Sequence of chain 1.A:
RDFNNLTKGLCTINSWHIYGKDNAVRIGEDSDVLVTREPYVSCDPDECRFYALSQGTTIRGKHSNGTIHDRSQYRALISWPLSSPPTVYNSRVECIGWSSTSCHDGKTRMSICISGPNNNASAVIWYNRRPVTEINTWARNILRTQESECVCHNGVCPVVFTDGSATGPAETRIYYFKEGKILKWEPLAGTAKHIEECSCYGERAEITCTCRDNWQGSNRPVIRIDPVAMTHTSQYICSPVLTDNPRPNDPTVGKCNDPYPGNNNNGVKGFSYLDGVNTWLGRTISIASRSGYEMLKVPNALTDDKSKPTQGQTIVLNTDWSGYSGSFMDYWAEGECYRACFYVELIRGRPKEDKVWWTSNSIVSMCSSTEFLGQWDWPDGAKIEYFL

Binding-site contacts:
Ligand atom O5 contacts residue ARG283 of chain 3.A at 3.2 Å (salt-bridge).
Ligand atom C6 contacts residue THR310 of chain 3.A at 3.6 Å.
Ligand atom O5 contacts residue GLN375 of chain 3.A at 3.3 Å (h-bond).
Ligand atom O4 contacts residue ARG283 of chain 3.A at 3.6 Å.
Ligand atom O3 contacts residue GLU294 of chain 3.A at 2.6 Å (salt-bridge).
Ligand atom O5 contacts residue GLY374 of chain 3.A at 3.2 Å.
Ligand atom O3 contacts residue GLY312 of chain 3.A at 2.8 Å (h-bond).
Ligand atom O2 contacts residue ASN249 of chain 3.A at 3.2 Å (h-bond).
Ligand atom C6 contacts residue LEU373 of chain 3.A at 3.2 Å (hydrophobic).
Ligand atom C8 contacts residue ARG140 of chain 1.A at 3.4 Å.
Ligand atom O6 contacts residue LYS308 of chain 3.A at 2.8 Å (salt-bridge).
Ligand atom C8 contacts residue ASN119 of chain 1.A at 3.6 Å.
Ligand atom O4 contacts residue GLU294 of chain 3.A at 2.9 Å (salt-bridge).
Ligand atom C3 contacts residue GLU294 of chain 3.A at 3.3 Å.
Ligand atom O6 contacts residue ILE285 of chain 3.A at 2.7 Å (h-bond).
Ligand atom O2 contacts residue LEU296 of chain 3.A at 3.5 Å.
Ligand atom C3 contacts residue GLY312 of chain 3.A at 3.1 Å.
Ligand atom O3 contacts residue ASP250 of chain 3.A at 2.9 Å (salt-bridge).
Ligand atom O3 contacts residue ARG283 of chain 3.A at 2.9 Å (salt-bridge).
Ligand atom C6 contacts residue ASP250 of chain 3.A at 3.5 Å.
Ligand atom O5 contacts residue ASP250 of chain 3.A at 3.6 Å (salt-bridge).
Ligand atom O3 contacts residue ASN249 of chain 3.A at 2.7 Å (h-bond).
Ligand atom C5 contacts residue ARG283 of chain 3.A at 3.6 Å.
Ligand atom N2 contacts residue ASN120 of chain 1.A at 2.9 Å (h-bond).
Ligand atom C4 contacts residue GLU294 of chain 3.A at 3.5 Å.
Ligand atom O4 contacts residue ARG247 of chain 3.A at 3.1 Å (salt-bridge).
Ligand atom C7 contacts residue ASN120 of chain 1.A at 3.5 Å.
Ligand atom C6 contacts residue PRO309 of chain 3.A at 3.6 Å (hydrophobic).
Ligand atom O3 contacts residue GLN311 of chain 3.A at 3.1 Å.
Ligand atom C6 contacts residue GLN311 of chain 3.A at 3.6 Å.
Ligand atom O6 contacts residue THR310 of chain 3.A at 3.5 Å (h-bond).
Ligand atom N2 contacts residue ARG140 of chain 1.A at 3.3 Å (salt-bridge).
Ligand atom C6 contacts residue ILE285 of chain 3.A at 3.4 Å (hydrophobic).
Ligand atom C2 contacts residue ASN120 of chain 1.A at 2.4 Å.
Ligand atom O6 contacts residue ASP250 of chain 3.A at 2.6 Å (salt-bridge).
Ligand atom O2 contacts residue GLY312 of chain 3.A at 3.1 Å.
Ligand atom C1 contacts residue ASN120 of chain 1.A at 1.4 Å.
Ligand atom O6 contacts residue GLN375 of chain 3.A at 3.1 Å.
Ligand atom O4 contacts residue ILE287 of chain 3.A at 3.3 Å.
Ligand atom O5 contacts residue ASN120 of chain 1.A at 2.3 Å (h-bond).

Sequence of chain 3.A:
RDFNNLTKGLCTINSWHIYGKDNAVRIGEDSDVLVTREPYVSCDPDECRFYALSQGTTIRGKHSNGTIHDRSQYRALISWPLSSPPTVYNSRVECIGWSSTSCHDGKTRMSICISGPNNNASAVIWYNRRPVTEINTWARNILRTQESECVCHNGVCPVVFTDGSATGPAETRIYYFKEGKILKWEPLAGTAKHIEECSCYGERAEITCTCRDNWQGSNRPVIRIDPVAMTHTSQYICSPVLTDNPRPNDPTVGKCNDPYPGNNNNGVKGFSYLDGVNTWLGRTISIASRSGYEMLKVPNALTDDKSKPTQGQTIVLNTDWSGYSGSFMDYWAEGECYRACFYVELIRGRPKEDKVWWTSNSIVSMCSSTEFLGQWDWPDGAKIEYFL

A small-molecule ligand and the protein it binds are described below.
Small molecule (SMILES): CC(=O)N[C@H]1[C@H](O[C@H]2[C@H](O)[C@@H](NC(C)=O)CO[C@@H]2CO)O[C@H](CO)[C@@H](O[C@@H]2O[C@H](CO[C@H]3O[C@H](CO)[C@@H](O)[C@H](O)[C@@H]3O)[C@@H](O)[C@H](O[C@H]3O[C@H](CO)[C@@H](O)[C@H](O)[C@@H]3O[C@H]3O[C@H](CO)[C@@H](O)[C@H](O)[C@@H]3O[C@H]3O[C@H](CO)[C@@H](O)[C@H](O)[C@@H]3O)[C@@H]2O)[C@@H]1O